Binding-site contacts:
Ligand atom N2 contacts residue ASN376 of chain 1.O at 2.9 Å (h-bond).
Ligand atom C4 contacts residue ASN376 of chain 1.O at 4.2 Å.
Ligand atom O7 contacts residue LYS375 of chain 1.O at 4.2 Å.
Ligand atom O5 contacts residue ASN376 of chain 1.O at 2.4 Å (h-bond).
Ligand atom C5 contacts residue ASN376 of chain 1.O at 3.7 Å.
Ligand atom C1 contacts residue ASN376 of chain 1.O at 1.4 Å.
Ligand atom C2 contacts residue ASN376 of chain 1.O at 2.5 Å.
Ligand atom C3 contacts residue ASN376 of chain 1.O at 3.8 Å.
Ligand atom C8 contacts residue ASN376 of chain 1.O at 3.3 Å.
Ligand atom O7 contacts residue ASN376 of chain 1.O at 4.2 Å.
Ligand atom C7 contacts residue ASN376 of chain 1.O at 3.5 Å.

Sequence of chain 1.O:
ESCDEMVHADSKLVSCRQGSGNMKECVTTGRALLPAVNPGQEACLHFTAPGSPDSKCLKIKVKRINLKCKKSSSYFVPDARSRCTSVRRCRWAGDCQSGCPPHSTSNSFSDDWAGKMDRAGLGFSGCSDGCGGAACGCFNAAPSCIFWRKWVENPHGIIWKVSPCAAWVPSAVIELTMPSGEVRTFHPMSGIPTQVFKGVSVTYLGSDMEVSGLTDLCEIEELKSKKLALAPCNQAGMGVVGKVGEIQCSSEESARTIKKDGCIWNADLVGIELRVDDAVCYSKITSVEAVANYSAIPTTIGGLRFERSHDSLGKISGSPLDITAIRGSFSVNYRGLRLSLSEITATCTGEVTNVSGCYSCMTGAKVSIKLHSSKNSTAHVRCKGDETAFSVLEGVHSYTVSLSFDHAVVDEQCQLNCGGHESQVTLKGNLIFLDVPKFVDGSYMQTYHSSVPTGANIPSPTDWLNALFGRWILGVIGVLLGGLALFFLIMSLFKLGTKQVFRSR

The small molecule below binds the protein below.
Small molecule (SMILES): CC(=O)N[C@@H]1[C@@H](O)[C@H](O)[C@@H](CO)O[C@H]1O